A protein and the small-molecule ligand that binds it are described below.
Small molecule (SMILES): CC(=O)N[C@H]1[C@H](O[C@H]2[C@H](O)[C@@H](NC(C)=O)CO[C@@H]2CO)O[C@H](CO)[C@@H](O)[C@@H]1O

Sequence of chain 1.J:
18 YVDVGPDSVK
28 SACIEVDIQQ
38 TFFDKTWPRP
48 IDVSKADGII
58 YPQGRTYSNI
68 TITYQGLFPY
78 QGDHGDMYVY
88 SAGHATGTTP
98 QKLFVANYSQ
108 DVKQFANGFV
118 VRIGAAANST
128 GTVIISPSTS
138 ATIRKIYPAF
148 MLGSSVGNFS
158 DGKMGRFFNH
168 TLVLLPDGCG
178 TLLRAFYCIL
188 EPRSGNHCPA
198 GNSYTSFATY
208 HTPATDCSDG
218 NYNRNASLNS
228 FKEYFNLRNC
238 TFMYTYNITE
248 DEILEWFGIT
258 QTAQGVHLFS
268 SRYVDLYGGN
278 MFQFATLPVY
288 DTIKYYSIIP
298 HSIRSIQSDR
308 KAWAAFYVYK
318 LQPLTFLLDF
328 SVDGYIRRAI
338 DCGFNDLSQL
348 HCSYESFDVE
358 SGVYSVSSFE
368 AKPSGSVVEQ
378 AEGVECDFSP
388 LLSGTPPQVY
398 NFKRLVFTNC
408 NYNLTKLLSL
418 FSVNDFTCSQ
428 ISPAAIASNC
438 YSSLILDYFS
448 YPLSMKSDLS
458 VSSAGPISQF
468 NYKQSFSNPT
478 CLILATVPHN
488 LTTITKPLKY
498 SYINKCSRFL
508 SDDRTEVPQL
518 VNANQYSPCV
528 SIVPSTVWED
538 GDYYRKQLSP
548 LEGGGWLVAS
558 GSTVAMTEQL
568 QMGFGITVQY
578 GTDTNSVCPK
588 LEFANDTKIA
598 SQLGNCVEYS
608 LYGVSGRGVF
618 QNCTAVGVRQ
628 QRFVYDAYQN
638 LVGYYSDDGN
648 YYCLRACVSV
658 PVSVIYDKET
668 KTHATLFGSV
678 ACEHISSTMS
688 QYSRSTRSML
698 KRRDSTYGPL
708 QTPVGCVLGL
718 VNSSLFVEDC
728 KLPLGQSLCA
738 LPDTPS

Binding-site contacts:
Ligand atom C1 contacts residue ASN125 of chain 1.J at 1.4 Å.
Ligand atom C5 contacts residue ASN125 of chain 1.J at 3.2 Å.
Ligand atom C1 contacts residue ALA124 of chain 1.J at 4.3 Å (hydrophobic).
Ligand atom C7 contacts residue ASN125 of chain 1.J at 4.2 Å.
Ligand atom O4 contacts residue ILE250 of chain 1.J at 4.2 Å.
Ligand atom O7 contacts residue ASP248 of chain 1.J at 3.8 Å.
Ligand atom O5 contacts residue ASN125 of chain 1.J at 2.4 Å (h-bond).
Ligand atom C5 contacts residue TYR274 of chain 1.J at 4.5 Å (hydrophobic).
Ligand atom C4 contacts residue ASN125 of chain 1.J at 3.7 Å.
Ligand atom C4 contacts residue TYR274 of chain 1.J at 3.7 Å (hydrophobic).
Ligand atom C3 contacts residue TYR274 of chain 1.J at 4.1 Å (hydrophobic).
Ligand atom N2 contacts residue ASP248 of chain 1.J at 3.6 Å.
Ligand atom O4 contacts residue TYR274 of chain 1.J at 3.8 Å.
Ligand atom O3 contacts residue TYR274 of chain 1.J at 3.3 Å (h-bond).
Ligand atom C6 contacts residue GLU249 of chain 1.J at 3.7 Å.
Ligand atom C8 contacts residue ASN125 of chain 1.J at 4.4 Å.
Ligand atom C3 contacts residue ASN125 of chain 1.J at 3.6 Å.
Ligand atom C6 contacts residue TYR274 of chain 1.J at 4.5 Å (hydrophobic).
Ligand atom O6 contacts residue TYR274 of chain 1.J at 4.4 Å.
Ligand atom C6 contacts residue ASN125 of chain 1.J at 3.3 Å.
Ligand atom O5 contacts residue ALA124 of chain 1.J at 4.0 Å.
Ligand atom N2 contacts residue ASN125 of chain 1.J at 3.4 Å (h-bond).
Ligand atom C5 contacts residue GLU249 of chain 1.J at 4.0 Å.
Ligand atom C5 contacts residue ILE250 of chain 1.J at 3.9 Å (hydrophobic).
Ligand atom O5 contacts residue GLU249 of chain 1.J at 3.7 Å.
Ligand atom C7 contacts residue ASP248 of chain 1.J at 4.2 Å.
Ligand atom C2 contacts residue ASN125 of chain 1.J at 2.5 Å.
Ligand atom O5 contacts residue ILE250 of chain 1.J at 4.1 Å.
Ligand atom O6 contacts residue ASN125 of chain 1.J at 3.0 Å (h-bond).